This small molecule binds to this protein.
Small molecule (SMILES): Cc1ccc2oc(-c3c4c(N)n[nH]c(=O)c4nn3-c3ccccc3)c(C)c2c1

Binding-site contacts:
Ligand atom C16 contacts residue LEU27 of chain 1.A at 3.9 Å (hydrophobic).
Ligand atom C14 contacts residue ALA107 of chain 1.A at 3.6 Å (hydrophobic).
Ligand atom C09 contacts residue LEU27 of chain 1.A at 3.9 Å (hydrophobic).
Ligand atom N12 contacts residue LEU173 of chain 1.A at 3.8 Å.
Ligand atom C04 contacts residue LYS57 of chain 1.A at 3.9 Å.
Ligand atom C04 contacts residue VAL35 of chain 1.A at 3.9 Å (hydrophobic).
Ligand atom C21 contacts residue PHE32 of chain 1.A at 3.8 Å (hydrophobic).
Ligand atom C22 contacts residue PHE32 of chain 1.A at 3.8 Å (hydrophobic).
Ligand atom N11 contacts residue GLU105 of chain 1.A at 3.0 Å (salt-bridge).
Ligand atom C01 contacts residue VAL102 of chain 1.A at 3.9 Å (hydrophobic).
Ligand atom N11 contacts residue ALA55 of chain 1.A at 3.4 Å.
Ligand atom O15 contacts residue ALA107 of chain 1.A at 3.6 Å (h-bond).
Ligand atom C26 contacts residue ASP184 of chain 1.A at 3.6 Å.
Ligand atom C02 contacts residue VAL104 of chain 1.A at 3.9 Å (hydrophobic).
Ligand atom C01 contacts residue GLU74 of chain 1.A at 3.1 Å.
Ligand atom N12 contacts residue TYR106 of chain 1.A at 3.6 Å.
Ligand atom C20 contacts residue VAL35 of chain 1.A at 3.7 Å (hydrophobic).
Ligand atom C01 contacts residue LYS57 of chain 1.A at 3.6 Å.
Ligand atom O15 contacts residue GLY110 of chain 1.A at 3.6 Å.
Ligand atom C04 contacts residue ALA55 of chain 1.A at 3.7 Å (hydrophobic).
Ligand atom N11 contacts residue VAL104 of chain 1.A at 3.9 Å.
Ligand atom N13 contacts residue TYR106 of chain 1.A at 3.7 Å.
Ligand atom C08 contacts residue LEU173 of chain 1.A at 3.9 Å (hydrophobic).
Ligand atom C10 contacts residue LEU173 of chain 1.A at 3.5 Å (hydrophobic).
Ligand atom C01 contacts residue VAL104 of chain 1.A at 3.9 Å (hydrophobic).
Ligand atom N13 contacts residue ALA107 of chain 1.A at 2.7 Å (h-bond).
Ligand atom C05 contacts residue VAL35 of chain 1.A at 3.8 Å (hydrophobic).
Ligand atom C03 contacts residue LYS57 of chain 1.A at 3.4 Å.
Ligand atom C03 contacts residue VAL102 of chain 1.A at 3.7 Å (hydrophobic).
Ligand atom C09 contacts residue LEU173 of chain 1.A at 3.4 Å (hydrophobic).
Ligand atom O06 contacts residue VAL35 of chain 1.A at 3.3 Å.
Ligand atom C04 contacts residue VAL104 of chain 1.A at 3.5 Å (hydrophobic).
Ligand atom C05 contacts residue ALA55 of chain 1.A at 3.9 Å (hydrophobic).
Ligand atom C02 contacts residue LYS57 of chain 1.A at 3.6 Å.
Ligand atom O06 contacts residue ALA55 of chain 1.A at 3.4 Å.
Ligand atom C03 contacts residue VAL104 of chain 1.A at 3.6 Å (hydrophobic).
Ligand atom C16 contacts residue LEU173 of chain 1.A at 3.7 Å (hydrophobic).
Ligand atom N12 contacts residue ALA107 of chain 1.A at 2.9 Å (h-bond).
Ligand atom C21 contacts residue VAL35 of chain 1.A at 3.8 Å (hydrophobic).
Ligand atom C05 contacts residue VAL104 of chain 1.A at 3.7 Å (hydrophobic).

Sequence of chain 1.A:
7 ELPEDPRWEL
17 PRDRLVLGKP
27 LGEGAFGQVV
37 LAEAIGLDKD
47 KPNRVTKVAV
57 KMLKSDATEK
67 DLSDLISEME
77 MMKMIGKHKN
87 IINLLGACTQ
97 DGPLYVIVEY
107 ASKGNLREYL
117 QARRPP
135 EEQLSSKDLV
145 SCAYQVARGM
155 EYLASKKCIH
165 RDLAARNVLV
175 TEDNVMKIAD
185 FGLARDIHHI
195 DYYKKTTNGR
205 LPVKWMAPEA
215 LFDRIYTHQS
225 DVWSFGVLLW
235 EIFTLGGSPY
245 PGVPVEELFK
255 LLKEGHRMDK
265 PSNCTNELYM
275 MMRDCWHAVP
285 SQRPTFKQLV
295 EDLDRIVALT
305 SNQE